Sequence of chain 1.B:
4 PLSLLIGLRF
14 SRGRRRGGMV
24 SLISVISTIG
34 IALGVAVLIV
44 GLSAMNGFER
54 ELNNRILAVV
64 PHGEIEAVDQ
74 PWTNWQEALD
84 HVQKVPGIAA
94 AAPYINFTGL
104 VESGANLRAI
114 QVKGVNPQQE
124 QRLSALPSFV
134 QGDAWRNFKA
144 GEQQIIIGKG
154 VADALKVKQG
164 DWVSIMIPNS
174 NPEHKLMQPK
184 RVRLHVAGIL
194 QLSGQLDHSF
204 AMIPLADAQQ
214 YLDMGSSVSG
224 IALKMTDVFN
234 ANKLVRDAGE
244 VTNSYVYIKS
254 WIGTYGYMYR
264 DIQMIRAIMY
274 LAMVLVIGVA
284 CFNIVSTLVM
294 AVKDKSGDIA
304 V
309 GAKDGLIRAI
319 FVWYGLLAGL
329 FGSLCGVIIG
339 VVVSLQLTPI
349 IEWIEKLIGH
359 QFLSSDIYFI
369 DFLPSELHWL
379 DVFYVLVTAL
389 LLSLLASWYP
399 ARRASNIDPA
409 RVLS

Sequence of chain 1.D:
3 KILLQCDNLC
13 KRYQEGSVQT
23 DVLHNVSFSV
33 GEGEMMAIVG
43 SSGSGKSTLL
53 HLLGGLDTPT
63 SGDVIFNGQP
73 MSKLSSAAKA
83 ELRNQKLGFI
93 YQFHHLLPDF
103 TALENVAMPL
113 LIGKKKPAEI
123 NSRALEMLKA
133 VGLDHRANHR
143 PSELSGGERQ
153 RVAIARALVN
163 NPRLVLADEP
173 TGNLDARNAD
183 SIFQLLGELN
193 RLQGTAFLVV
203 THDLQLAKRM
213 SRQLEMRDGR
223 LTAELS

This small molecule binds to this protein.
Small molecule (SMILES): Nc1ncnc2c1ncn2[C@@H]1O[C@H](CO[P](=O)(O)O[P](=O)(O)NP(=O)(O)O)[C@@H](O)[C@H]1O

Sequence of chain 1.C:
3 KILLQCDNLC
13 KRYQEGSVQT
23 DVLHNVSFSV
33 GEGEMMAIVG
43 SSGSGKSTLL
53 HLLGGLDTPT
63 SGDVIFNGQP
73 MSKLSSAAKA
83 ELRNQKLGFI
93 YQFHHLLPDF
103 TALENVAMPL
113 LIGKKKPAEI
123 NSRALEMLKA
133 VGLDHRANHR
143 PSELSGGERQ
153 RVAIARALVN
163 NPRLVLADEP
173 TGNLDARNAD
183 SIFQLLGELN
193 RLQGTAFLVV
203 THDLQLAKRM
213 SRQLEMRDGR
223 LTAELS

Binding-site contacts:
Ligand atom O2A contacts residue LEU146 of chain 1.C at 2.7 Å (h-bond).
Ligand atom N3B contacts residue LYS48 of chain 1.D at 3.5 Å (salt-bridge).
Ligand atom O2B contacts residue GLY47 of chain 1.D at 3.3 Å.
Ligand atom N7 contacts residue TYR15 of chain 1.D at 3.4 Å.
Ligand atom PG contacts residue SER49 of chain 1.D at 3.3 Å.
Ligand atom C5 contacts residue TYR15 of chain 1.D at 3.5 Å (hydrophobic).
Ligand atom O3G contacts residue SER147 of chain 1.C at 3.4 Å.
Ligand atom C4 contacts residue TYR15 of chain 1.D at 3.6 Å (hydrophobic).
Ligand atom O3G contacts residue GLY148 of chain 1.C at 2.8 Å (h-bond).
Ligand atom O2G contacts residue GLY148 of chain 1.C at 3.2 Å (h-bond).
Ligand atom PG contacts residue LYS48 of chain 1.D at 3.4 Å.
Ligand atom O3A contacts residue SER49 of chain 1.D at 3.3 Å (h-bond).
Ligand atom O1G contacts residue SER49 of chain 1.D at 3.5 Å.
Ligand atom O1G contacts residue LYS48 of chain 1.D at 2.5 Å (salt-bridge).
Ligand atom N3 contacts residue TYR15 of chain 1.D at 3.5 Å.
Ligand atom N9 contacts residue TYR15 of chain 1.D at 3.4 Å.
Ligand atom N1 contacts residue LYS13 of chain 1.D at 3.5 Å.
Ligand atom PA contacts residue GLU145 of chain 1.C at 3.5 Å.
Ligand atom O2A contacts residue GLU145 of chain 1.C at 2.9 Å (salt-bridge).
Ligand atom PB contacts residue SER147 of chain 1.C at 3.3 Å.
Ligand atom O2' contacts residue GLU145 of chain 1.C at 3.4 Å.
Ligand atom O2G contacts residue SER147 of chain 1.C at 3.4 Å.
Ligand atom O1A contacts residue GLU145 of chain 1.C at 3.3 Å (salt-bridge).
Ligand atom O1G contacts residue MG1 of chain 1.H at 3.4 Å.
Ligand atom N3B contacts residue SER49 of chain 1.D at 2.6 Å (h-bond).
Ligand atom O1B contacts residue GLY45 of chain 1.D at 3.2 Å (h-bond).
Ligand atom O3A contacts residue SER147 of chain 1.C at 3.1 Å (h-bond).
Ligand atom PB contacts residue SER49 of chain 1.D at 3.3 Å.
Ligand atom C3' contacts residue GLU145 of chain 1.C at 3.4 Å.
Ligand atom C8 contacts residue TYR15 of chain 1.D at 3.5 Å (hydrophobic).
Ligand atom O2B contacts residue SER49 of chain 1.D at 3.5 Å (h-bond).
Ligand atom PG contacts residue GLY148 of chain 1.C at 3.5 Å.
Ligand atom O3G contacts residue SER49 of chain 1.D at 3.2 Å (h-bond).
Ligand atom O1B contacts residue SER147 of chain 1.C at 2.4 Å (h-bond).
Ligand atom O2' contacts residue GLU17 of chain 1.D at 2.7 Å (salt-bridge).
Ligand atom O3' contacts residue GLU17 of chain 1.D at 3.4 Å (salt-bridge).
Ligand atom PA contacts residue SER147 of chain 1.C at 3.4 Å.
Ligand atom O2B contacts residue THR50 of chain 1.D at 3.4 Å.
Ligand atom O1A contacts residue SER147 of chain 1.C at 2.6 Å (h-bond).
Ligand atom O2G contacts residue LYS48 of chain 1.D at 3.1 Å (salt-bridge).